Sequence of chain 1.A:
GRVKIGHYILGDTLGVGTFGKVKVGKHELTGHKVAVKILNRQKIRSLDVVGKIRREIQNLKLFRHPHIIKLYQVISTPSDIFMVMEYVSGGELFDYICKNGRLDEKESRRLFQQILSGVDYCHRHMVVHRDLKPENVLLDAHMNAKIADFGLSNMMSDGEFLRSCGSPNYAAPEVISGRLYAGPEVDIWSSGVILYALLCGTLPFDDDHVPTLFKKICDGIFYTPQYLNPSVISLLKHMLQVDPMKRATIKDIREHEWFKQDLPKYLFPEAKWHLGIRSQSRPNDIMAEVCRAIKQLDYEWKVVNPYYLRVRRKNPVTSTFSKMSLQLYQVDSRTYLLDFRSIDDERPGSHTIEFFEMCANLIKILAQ

A small-molecule ligand and the protein it binds are described below.
Small molecule (SMILES): CN[C@@H]1C[C@H]2O[C@@](C)([C@@H]1OC)n1c3ccccc3c3c4c(c5c6ccccc6n2c5c31)C(=O)NC4

Binding-site contacts:
Ligand atom C6 contacts residue LEU148 of chain 1.A at 3.6 Å (hydrophobic).
Ligand atom C27 contacts residue ALA158 of chain 1.A at 3.8 Å (hydrophobic).
Ligand atom N4 contacts residue GLU145 of chain 1.A at 2.8 Å (salt-bridge).
Ligand atom C7 contacts residue LEU148 of chain 1.A at 3.4 Å (hydrophobic).
Ligand atom C28 contacts residue GLU102 of chain 1.A at 3.7 Å.
Ligand atom C9 contacts residue ILE79 of chain 1.A at 3.8 Å (hydrophobic).
Ligand atom C25 contacts residue LEU24 of chain 1.A at 3.5 Å (hydrophobic).
Ligand atom C15 contacts residue ASP159 of chain 1.A at 3.4 Å.
Ligand atom O5 contacts residue VAL98 of chain 1.A at 3.0 Å (h-bond).
Ligand atom C7 contacts residue ALA45 of chain 1.A at 3.8 Å (hydrophobic).
Ligand atom C2 contacts residue GLY101 of chain 1.A at 3.6 Å.
Ligand atom N1 contacts residue GLU96 of chain 1.A at 2.8 Å (salt-bridge).
Ligand atom N1 contacts residue ILE79 of chain 1.A at 3.6 Å.
Ligand atom C27 contacts residue ASN146 of chain 1.A at 3.2 Å.
Ligand atom N4 contacts residue GLU102 of chain 1.A at 3.2 Å (salt-bridge).
Ligand atom C24 contacts residue GLU102 of chain 1.A at 3.8 Å.
Ligand atom C26 contacts residue GLY27 of chain 1.A at 3.4 Å.
Ligand atom O4 contacts residue GLY25 of chain 1.A at 3.5 Å.
Ligand atom C28 contacts residue GLU145 of chain 1.A at 3.4 Å.
Ligand atom C4 contacts residue VAL98 of chain 1.A at 3.4 Å (hydrophobic).
Ligand atom O5 contacts residue TYR97 of chain 1.A at 3.3 Å.
Ligand atom C15 contacts residue LYS47 of chain 1.A at 3.8 Å.
Ligand atom C13 contacts residue MET95 of chain 1.A at 3.6 Å (hydrophobic).
Ligand atom C8 contacts residue ALA45 of chain 1.A at 3.4 Å (hydrophobic).
Ligand atom C4 contacts residue TYR97 of chain 1.A at 3.8 Å (hydrophobic).
Ligand atom C3 contacts residue GLY101 of chain 1.A at 3.6 Å.
Ligand atom C8 contacts residue GLU96 of chain 1.A at 3.6 Å.
Ligand atom C20 contacts residue LEU24 of chain 1.A at 3.8 Å (hydrophobic).
Ligand atom N1 contacts residue ALA45 of chain 1.A at 3.2 Å.
Ligand atom C16 contacts residue GLY27 of chain 1.A at 3.8 Å.
Ligand atom C8 contacts residue LEU148 of chain 1.A at 3.8 Å (hydrophobic).
Ligand atom C26 contacts residue GLY25 of chain 1.A at 3.6 Å.
Ligand atom C16 contacts residue VAL32 of chain 1.A at 3.8 Å (hydrophobic).
Ligand atom O5 contacts residue GLU96 of chain 1.A at 3.7 Å.
Ligand atom C26 contacts residue VAL26 of chain 1.A at 3.5 Å (hydrophobic).
Ligand atom C16 contacts residue ASP159 of chain 1.A at 3.4 Å.
Ligand atom C9 contacts residue ALA45 of chain 1.A at 3.5 Å (hydrophobic).
Ligand atom C3 contacts residue VAL98 of chain 1.A at 3.5 Å (hydrophobic).
Ligand atom C10 contacts residue LEU148 of chain 1.A at 3.7 Å (hydrophobic).
Ligand atom C17 contacts residue VAL32 of chain 1.A at 3.7 Å (hydrophobic).